Sequence of chain 1.B:
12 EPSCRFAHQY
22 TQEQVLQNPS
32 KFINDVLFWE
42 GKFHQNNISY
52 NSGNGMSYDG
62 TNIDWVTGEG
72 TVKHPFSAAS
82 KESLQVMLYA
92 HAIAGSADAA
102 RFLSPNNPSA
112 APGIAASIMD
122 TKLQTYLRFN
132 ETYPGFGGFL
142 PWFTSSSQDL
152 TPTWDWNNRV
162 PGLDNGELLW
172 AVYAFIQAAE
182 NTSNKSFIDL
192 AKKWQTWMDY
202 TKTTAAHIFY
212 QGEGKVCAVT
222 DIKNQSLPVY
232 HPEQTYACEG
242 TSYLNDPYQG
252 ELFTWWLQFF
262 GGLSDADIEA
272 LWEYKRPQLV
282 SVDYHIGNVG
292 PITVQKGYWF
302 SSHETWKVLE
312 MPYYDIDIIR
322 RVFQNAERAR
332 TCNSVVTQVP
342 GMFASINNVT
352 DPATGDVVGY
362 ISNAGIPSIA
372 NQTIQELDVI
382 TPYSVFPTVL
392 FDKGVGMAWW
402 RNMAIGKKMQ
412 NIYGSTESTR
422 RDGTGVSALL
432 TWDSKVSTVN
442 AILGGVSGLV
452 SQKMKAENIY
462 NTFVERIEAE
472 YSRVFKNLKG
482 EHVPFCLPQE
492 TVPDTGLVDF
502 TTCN

Binding-site contacts:
Ligand atom C7 contacts residue ASN349 of chain 1.B at 3.0 Å.
Ligand atom C4 contacts residue ASN349 of chain 1.B at 4.2 Å.
Ligand atom C3 contacts residue ASN349 of chain 1.B at 3.7 Å.
Ligand atom C2 contacts residue GLU377 of chain 1.B at 3.7 Å.
Ligand atom O7 contacts residue TYR361 of chain 1.B at 4.3 Å.
Ligand atom C2 contacts residue ASN349 of chain 1.B at 2.4 Å.
Ligand atom O6 contacts residue VAL350 of chain 1.B at 3.7 Å.
Ligand atom N2 contacts residue ILE362 of chain 1.B at 4.2 Å.
Ligand atom O7 contacts residue VAL359 of chain 1.B at 4.0 Å.
Ligand atom O7 contacts residue ASN349 of chain 1.B at 2.8 Å (h-bond).
Ligand atom N2 contacts residue ASN349 of chain 1.B at 2.8 Å (h-bond).
Ligand atom C8 contacts residue ILE362 of chain 1.B at 3.9 Å (hydrophobic).
Ligand atom N2 contacts residue GLU377 of chain 1.B at 3.1 Å (salt-bridge).
Ligand atom C1 contacts residue ASN349 of chain 1.B at 1.4 Å.
Ligand atom O5 contacts residue ASN349 of chain 1.B at 2.4 Å (h-bond).
Ligand atom C5 contacts residue ASP379 of chain 1.B at 4.4 Å.
Ligand atom C8 contacts residue ASN349 of chain 1.B at 4.3 Å.
Ligand atom O3 contacts residue GLU377 of chain 1.B at 4.3 Å.
Ligand atom C1 contacts residue GLU377 of chain 1.B at 3.5 Å.
Ligand atom O6 contacts residue ARG421 of chain 1.B at 4.0 Å.
Ligand atom C7 contacts residue ILE362 of chain 1.B at 4.1 Å (hydrophobic).
Ligand atom O5 contacts residue VAL350 of chain 1.B at 4.5 Å.
Ligand atom C7 contacts residue GLU377 of chain 1.B at 3.7 Å.
Ligand atom C2 contacts residue VAL359 of chain 1.B at 4.3 Å (hydrophobic).
Ligand atom C1 contacts residue VAL359 of chain 1.B at 3.7 Å (hydrophobic).
Ligand atom C5 contacts residue ASN349 of chain 1.B at 3.7 Å.
Ligand atom C8 contacts residue TYR361 of chain 1.B at 3.5 Å (hydrophobic).
Ligand atom O7 contacts residue GLY360 of chain 1.B at 3.6 Å.
Ligand atom O5 contacts residue VAL359 of chain 1.B at 3.4 Å.
Ligand atom C3 contacts residue GLU377 of chain 1.B at 3.7 Å.
Ligand atom C8 contacts residue GLU377 of chain 1.B at 3.5 Å.

A small-molecule ligand and the protein it binds are described below.
Small molecule (SMILES): CC(=O)N[C@@H]1[C@@H](O)[C@H](O)[C@@H](CO)O[C@H]1O